A protein and the small-molecule ligand that binds it are described below.
Small molecule (SMILES): C[C@H](N)c1ccccc1

Sequence of chain 1.A:
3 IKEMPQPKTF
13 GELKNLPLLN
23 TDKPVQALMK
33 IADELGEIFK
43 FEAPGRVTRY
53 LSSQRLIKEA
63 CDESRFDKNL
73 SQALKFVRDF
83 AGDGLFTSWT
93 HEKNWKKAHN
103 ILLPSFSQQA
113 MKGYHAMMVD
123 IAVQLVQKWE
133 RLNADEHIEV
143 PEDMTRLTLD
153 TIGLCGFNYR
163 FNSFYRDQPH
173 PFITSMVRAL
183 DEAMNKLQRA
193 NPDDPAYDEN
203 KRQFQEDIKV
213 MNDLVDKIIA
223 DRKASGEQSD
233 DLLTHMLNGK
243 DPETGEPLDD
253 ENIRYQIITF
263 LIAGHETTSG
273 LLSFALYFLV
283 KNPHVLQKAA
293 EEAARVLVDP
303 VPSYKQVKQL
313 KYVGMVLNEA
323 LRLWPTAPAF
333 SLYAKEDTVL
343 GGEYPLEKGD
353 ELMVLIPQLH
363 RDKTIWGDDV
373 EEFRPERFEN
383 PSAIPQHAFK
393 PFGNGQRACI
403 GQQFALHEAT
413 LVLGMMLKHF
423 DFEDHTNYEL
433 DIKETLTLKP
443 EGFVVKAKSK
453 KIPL

Binding-site contacts:
Ligand atom C6 contacts residue LEU438 of chain 1.A at 3.9 Å (hydrophobic).
Ligand atom C6 contacts residue ZP61 of chain 1.D at 4.5 Å.
Ligand atom C4 contacts residue PHE88 of chain 1.A at 3.7 Å (hydrophobic).
Ligand atom N contacts residue HEM1 of chain 1.C at 2.1 Å.
Ligand atom C2 contacts residue PHE88 of chain 1.A at 3.3 Å (hydrophobic).
Ligand atom C7 contacts residue ZP61 of chain 1.D at 3.9 Å.
Ligand atom C1 contacts residue HEM1 of chain 1.C at 4.3 Å.
Ligand atom C7 contacts residue PHE88 of chain 1.A at 3.8 Å (hydrophobic).
Ligand atom C5 contacts residue ILE264 of chain 1.A at 3.4 Å (hydrophobic).
Ligand atom C4 contacts residue ILE264 of chain 1.A at 3.4 Å (hydrophobic).
Ligand atom C contacts residue HEM1 of chain 1.C at 3.4 Å.
Ligand atom N contacts residue THR269 of chain 1.A at 4.5 Å.
Ligand atom C4 contacts residue THR261 of chain 1.A at 3.7 Å.
Ligand atom C2 contacts residue HEM1 of chain 1.C at 3.9 Å.
Ligand atom C5 contacts residue ALA265 of chain 1.A at 4.3 Å (hydrophobic).
Ligand atom C3 contacts residue PHE88 of chain 1.A at 3.5 Å (hydrophobic).
Ligand atom C6 contacts residue PHE88 of chain 1.A at 3.7 Å (hydrophobic).
Ligand atom C5 contacts residue LEU438 of chain 1.A at 3.6 Å (hydrophobic).
Ligand atom C contacts residue PHE88 of chain 1.A at 3.5 Å (hydrophobic).
Ligand atom C1 contacts residue PHE88 of chain 1.A at 3.7 Å (hydrophobic).
Ligand atom C2 contacts residue ALA265 of chain 1.A at 4.1 Å (hydrophobic).
Ligand atom C5 contacts residue PHE88 of chain 1.A at 3.8 Å (hydrophobic).
Ligand atom C7 contacts residue HEM1 of chain 1.C at 3.6 Å.
Ligand atom C3 contacts residue ALA265 of chain 1.A at 4.0 Å (hydrophobic).
Ligand atom C7 contacts residue ALA329 of chain 1.A at 3.5 Å (hydrophobic).
Ligand atom C3 contacts residue THR261 of chain 1.A at 3.5 Å.
Ligand atom C4 contacts residue ALA265 of chain 1.A at 3.9 Å (hydrophobic).
Ligand atom N contacts residue CYS401 of chain 1.A at 4.3 Å.